Sequence of chain 1.B:
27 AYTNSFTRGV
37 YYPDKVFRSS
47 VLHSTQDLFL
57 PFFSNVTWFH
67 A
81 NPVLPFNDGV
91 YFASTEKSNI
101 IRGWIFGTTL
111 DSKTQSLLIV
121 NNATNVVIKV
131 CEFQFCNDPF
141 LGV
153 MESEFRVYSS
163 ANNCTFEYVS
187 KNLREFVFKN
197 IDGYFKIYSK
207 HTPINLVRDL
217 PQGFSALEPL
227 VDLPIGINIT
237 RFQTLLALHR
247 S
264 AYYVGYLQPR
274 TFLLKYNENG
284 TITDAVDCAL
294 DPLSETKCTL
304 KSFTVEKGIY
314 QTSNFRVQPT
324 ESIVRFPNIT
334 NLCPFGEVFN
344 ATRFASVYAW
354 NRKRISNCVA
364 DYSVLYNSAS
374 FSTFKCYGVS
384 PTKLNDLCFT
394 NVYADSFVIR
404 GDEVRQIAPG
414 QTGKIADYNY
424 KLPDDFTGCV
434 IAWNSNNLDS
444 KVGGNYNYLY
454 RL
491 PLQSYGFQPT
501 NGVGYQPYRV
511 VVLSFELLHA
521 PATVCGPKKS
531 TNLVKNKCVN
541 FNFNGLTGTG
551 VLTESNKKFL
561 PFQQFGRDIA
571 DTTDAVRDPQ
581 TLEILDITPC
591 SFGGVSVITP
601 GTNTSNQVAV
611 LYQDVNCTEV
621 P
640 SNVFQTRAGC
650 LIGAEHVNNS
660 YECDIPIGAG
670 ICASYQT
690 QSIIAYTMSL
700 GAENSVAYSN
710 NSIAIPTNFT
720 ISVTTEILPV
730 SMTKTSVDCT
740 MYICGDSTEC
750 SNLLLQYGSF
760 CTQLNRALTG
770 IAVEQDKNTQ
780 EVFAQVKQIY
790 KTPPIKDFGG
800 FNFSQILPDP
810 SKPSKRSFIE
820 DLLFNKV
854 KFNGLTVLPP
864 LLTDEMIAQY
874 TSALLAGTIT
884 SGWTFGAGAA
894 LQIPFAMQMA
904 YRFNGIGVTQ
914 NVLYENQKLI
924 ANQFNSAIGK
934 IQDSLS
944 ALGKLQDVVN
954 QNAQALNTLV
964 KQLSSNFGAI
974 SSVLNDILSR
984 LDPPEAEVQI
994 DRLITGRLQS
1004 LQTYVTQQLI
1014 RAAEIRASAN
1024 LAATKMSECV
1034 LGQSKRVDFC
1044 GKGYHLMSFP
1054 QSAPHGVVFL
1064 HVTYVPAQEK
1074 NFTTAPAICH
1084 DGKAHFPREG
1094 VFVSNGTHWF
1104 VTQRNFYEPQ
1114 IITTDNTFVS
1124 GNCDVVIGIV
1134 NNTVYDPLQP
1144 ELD

Binding-site contacts:
Ligand atom N2 contacts residue ASN1074 of chain 1.B at 2.8 Å (h-bond).
Ligand atom C6 contacts residue NAG1 of chain 1.YA at 3.3 Å.
Ligand atom C5 contacts residue ALA706 of chain 1.B at 3.6 Å (hydrophobic).
Ligand atom C7 contacts residue GLU1072 of chain 1.B at 4.2 Å.
Ligand atom O4 contacts residue ALA706 of chain 1.B at 4.0 Å.
Ligand atom O4 contacts residue NAG1 of chain 1.YA at 1.6 Å.
Ligand atom O7 contacts residue ASN1074 of chain 1.B at 2.8 Å (h-bond).
Ligand atom C3 contacts residue NAG1 of chain 1.YA at 3.6 Å.
Ligand atom O5 contacts residue NAG1 of chain 1.YA at 4.5 Å.
Ligand atom C8 contacts residue LYS1073 of chain 1.B at 3.8 Å.
Ligand atom C3 contacts residue ASN1074 of chain 1.B at 3.8 Å.
Ligand atom C2 contacts residue ASN1074 of chain 1.B at 2.5 Å.
Ligand atom C8 contacts residue GLU1072 of chain 1.B at 2.8 Å.
Ligand atom C6 contacts residue ALA706 of chain 1.B at 4.0 Å (hydrophobic).
Ligand atom C8 contacts residue ASN1074 of chain 1.B at 4.1 Å.
Ligand atom C4 contacts residue ASN1074 of chain 1.B at 4.2 Å.
Ligand atom O3 contacts residue NAG1 of chain 1.YA at 3.1 Å (h-bond).
Ligand atom O6 contacts residue NAG1 of chain 1.YA at 4.3 Å.
Ligand atom C5 contacts residue ASN1074 of chain 1.B at 3.7 Å.
Ligand atom O5 contacts residue ASN1074 of chain 1.B at 2.4 Å (h-bond).
Ligand atom C1 contacts residue ASN1074 of chain 1.B at 1.4 Å.
Ligand atom C7 contacts residue ASN1074 of chain 1.B at 3.0 Å.
Ligand atom C5 contacts residue NAG1 of chain 1.YA at 3.4 Å.
Ligand atom O6 contacts residue ALA706 of chain 1.B at 4.0 Å.
Ligand atom C4 contacts residue ALA706 of chain 1.B at 4.3 Å (hydrophobic).
Ligand atom C4 contacts residue NAG1 of chain 1.YA at 2.4 Å.

A protein and the small-molecule ligand that binds it are described below.
Small molecule (SMILES): CC(=O)N[C@@H]1[C@@H](O)[C@H](O)[C@@H](CO)O[C@H]1O